This small molecule binds to this protein.
Small molecule (SMILES): CC1=N[C@@H]2[C@@H](O)[C@H](O)[C@@H](CO)O[C@@H]2S1

Sequence of chain 1.A:
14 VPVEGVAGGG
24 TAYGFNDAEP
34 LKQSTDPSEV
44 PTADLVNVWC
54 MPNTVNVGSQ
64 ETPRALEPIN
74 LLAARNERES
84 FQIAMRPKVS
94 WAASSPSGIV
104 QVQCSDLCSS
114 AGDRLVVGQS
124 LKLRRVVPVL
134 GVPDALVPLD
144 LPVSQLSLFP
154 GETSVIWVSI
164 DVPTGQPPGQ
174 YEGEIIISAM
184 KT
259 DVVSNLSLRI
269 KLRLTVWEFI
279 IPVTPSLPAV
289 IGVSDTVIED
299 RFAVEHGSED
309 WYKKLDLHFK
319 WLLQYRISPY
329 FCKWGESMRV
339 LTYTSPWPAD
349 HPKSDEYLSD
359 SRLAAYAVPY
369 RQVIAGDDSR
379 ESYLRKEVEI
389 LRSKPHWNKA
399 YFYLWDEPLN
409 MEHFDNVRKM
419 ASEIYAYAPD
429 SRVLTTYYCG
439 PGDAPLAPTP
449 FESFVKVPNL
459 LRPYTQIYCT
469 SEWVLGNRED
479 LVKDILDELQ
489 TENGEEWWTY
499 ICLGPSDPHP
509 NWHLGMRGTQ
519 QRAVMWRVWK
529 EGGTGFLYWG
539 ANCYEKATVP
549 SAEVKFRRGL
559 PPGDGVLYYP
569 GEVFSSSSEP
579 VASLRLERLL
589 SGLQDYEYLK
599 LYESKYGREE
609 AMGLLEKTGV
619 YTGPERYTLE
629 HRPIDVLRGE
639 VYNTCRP

Binding-site contacts:
Ligand atom O5 contacts residue LEU501 of chain 1.A at 3.9 Å.
Ligand atom O6 contacts residue ASP562 of chain 1.A at 2.5 Å (salt-bridge).
Ligand atom O3 contacts residue ASP404 of chain 1.A at 2.9 Å (salt-bridge).
Ligand atom S1 contacts residue CYS500 of chain 1.A at 3.4 Å.
Ligand atom C6 contacts residue LEU501 of chain 1.A at 4.1 Å (hydrophobic).
Ligand atom C6 contacts residue CYS500 of chain 1.A at 4.2 Å (hydrophobic).
Ligand atom S1 contacts residue GLU405 of chain 1.A at 4.3 Å.
Ligand atom C7 contacts residue TYR498 of chain 1.A at 3.8 Å (hydrophobic).
Ligand atom C2 contacts residue GLU405 of chain 1.A at 3.3 Å.
Ligand atom O6 contacts residue LEU501 of chain 1.A at 2.9 Å (h-bond).
Ligand atom O3 contacts residue MET336 of chain 1.A at 3.5 Å.
Ligand atom C8 contacts residue TYR401 of chain 1.A at 4.0 Å (hydrophobic).
Ligand atom C4 contacts residue TRP537 of chain 1.A at 4.3 Å (hydrophobic).
Ligand atom S1 contacts residue TRP537 of chain 1.A at 3.9 Å.
Ligand atom C2 contacts residue ASP404 of chain 1.A at 3.7 Å.
Ligand atom N2 contacts residue ASP404 of chain 1.A at 2.7 Å (salt-bridge).
Ligand atom C6 contacts residue ASP562 of chain 1.A at 3.4 Å.
Ligand atom C8 contacts residue TRP537 of chain 1.A at 4.3 Å (hydrophobic).
Ligand atom C7 contacts residue GLU405 of chain 1.A at 3.7 Å.
Ligand atom C6 contacts residue TRP537 of chain 1.A at 3.8 Å (hydrophobic).
Ligand atom C6 contacts residue LEU558 of chain 1.A at 4.0 Å (hydrophobic).
Ligand atom C7 contacts residue ASP404 of chain 1.A at 3.5 Å.
Ligand atom C8 contacts residue ASP404 of chain 1.A at 3.6 Å.
Ligand atom C8 contacts residue LEU535 of chain 1.A at 4.0 Å (hydrophobic).
Ligand atom C8 contacts residue THR434 of chain 1.A at 3.8 Å.
Ligand atom O6 contacts residue TRP537 of chain 1.A at 3.7 Å.
Ligand atom C1 contacts residue GLU405 of chain 1.A at 3.6 Å.
Ligand atom O3 contacts residue TRP332 of chain 1.A at 4.3 Å.
Ligand atom C3 contacts residue ASP404 of chain 1.A at 3.6 Å.
Ligand atom C5 contacts residue CYS500 of chain 1.A at 4.0 Å (hydrophobic).
Ligand atom C1 contacts residue CYS500 of chain 1.A at 3.7 Å (hydrophobic).
Ligand atom N2 contacts residue GLU405 of chain 1.A at 3.3 Å.
Ligand atom O4 contacts residue TRP537 of chain 1.A at 3.3 Å.
Ligand atom O6 contacts residue CYS500 of chain 1.A at 3.3 Å.
Ligand atom S1 contacts residue TYR498 of chain 1.A at 3.7 Å.
Ligand atom C5 contacts residue TRP537 of chain 1.A at 3.8 Å (hydrophobic).
Ligand atom C7 contacts residue TRP537 of chain 1.A at 4.2 Å (hydrophobic).
Ligand atom O5 contacts residue CYS500 of chain 1.A at 3.3 Å.
Ligand atom C8 contacts residue TYR498 of chain 1.A at 3.7 Å (hydrophobic).
Ligand atom O6 contacts residue LEU558 of chain 1.A at 4.2 Å.